This protein binds this small molecule.
Small molecule (SMILES): COCCCCc1c(C(=O)N(CC(C)C)[C@@H]2CNC[C@H](C(=O)N3CCOCC3)C2)nnn1-c1ccccc1

Binding-site contacts:
Ligand atom O33 contacts residue SER81 of chain 2.A at 2.9 Å (h-bond).
Ligand atom N9 contacts residue THR82 of chain 2.A at 2.7 Å (h-bond).
Ligand atom N20 contacts residue GLY225 of chain 2.A at 3.5 Å (h-bond).
Ligand atom O19 contacts residue ALA226 of chain 2.A at 3.5 Å.
Ligand atom C4 contacts residue THR15 of chain 2.A at 3.4 Å.
Ligand atom N28 contacts residue ASP223 of chain 2.A at 2.7 Å (salt-bridge).
Ligand atom C27 contacts residue ASP35 of chain 2.A at 3.1 Å.
Ligand atom C36 contacts residue LEU221 of chain 2.A at 3.4 Å (hydrophobic).
Ligand atom C16 contacts residue LEU118 of chain 2.A at 3.5 Å (hydrophobic).
Ligand atom O37 contacts residue ILE302 of chain 2.A at 3.6 Å.
Ligand atom C15 contacts residue LEU118 of chain 2.A at 3.3 Å (hydrophobic).
Ligand atom C29 contacts residue ASP35 of chain 2.A at 3.4 Å.
Ligand atom C27 contacts residue GLY225 of chain 2.A at 3.3 Å.
Ligand atom N10 contacts residue PGE1 of chain 2.E at 3.7 Å.
Ligand atom C3 contacts residue GLY225 of chain 2.A at 3.2 Å.
Ligand atom C36 contacts residue GLY37 of chain 2.A at 3.6 Å.
Ligand atom C27 contacts residue ASP223 of chain 2.A at 3.6 Å.
Ligand atom C32 contacts residue SER81 of chain 2.A at 3.5 Å.
Ligand atom C25 contacts residue GLY225 of chain 2.A at 3.7 Å.
Ligand atom C29 contacts residue ASP223 of chain 2.A at 3.4 Å.
Ligand atom C6 contacts residue GLY225 of chain 2.A at 3.4 Å.
Ligand atom C31 contacts residue SER81 of chain 2.A at 3.6 Å.
Ligand atom N10 contacts residue THR82 of chain 2.A at 3.5 Å (h-bond).
Ligand atom N28 contacts residue ASP35 of chain 2.A at 2.7 Å (salt-bridge).
Ligand atom C30 contacts residue ASP223 of chain 2.A at 3.5 Å.
Ligand atom O2 contacts residue TYR17 of chain 2.A at 3.1 Å (h-bond).
Ligand atom O19 contacts residue GLY225 of chain 2.A at 3.3 Å (h-bond).
Ligand atom C15 contacts residue GLN16 of chain 2.A at 3.2 Å.
Ligand atom C29 contacts residue GLY37 of chain 2.A at 3.5 Å.
Ligand atom O2 contacts residue GLN16 of chain 2.A at 3.6 Å.
Ligand atom O37 contacts residue THR306 of chain 2.A at 3.4 Å.
Ligand atom C16 contacts residue PRO115 of chain 2.A at 3.5 Å (hydrophobic).
Ligand atom C1 contacts residue THR224 of chain 2.A at 3.1 Å.
Ligand atom C6 contacts residue SER227 of chain 2.A at 3.5 Å.
Ligand atom C16 contacts residue ALA119 of chain 2.A at 3.5 Å (hydrophobic).
Ligand atom C18 contacts residue GLY225 of chain 2.A at 3.4 Å.
Ligand atom O33 contacts residue TYR80 of chain 2.A at 3.2 Å.
Ligand atom C23 contacts residue GLY225 of chain 2.A at 3.6 Å.
Ligand atom C5 contacts residue GLY225 of chain 2.A at 3.5 Å.
Ligand atom C13 contacts residue PGE1 of chain 2.E at 3.4 Å.

Sequence of chain 2.A:
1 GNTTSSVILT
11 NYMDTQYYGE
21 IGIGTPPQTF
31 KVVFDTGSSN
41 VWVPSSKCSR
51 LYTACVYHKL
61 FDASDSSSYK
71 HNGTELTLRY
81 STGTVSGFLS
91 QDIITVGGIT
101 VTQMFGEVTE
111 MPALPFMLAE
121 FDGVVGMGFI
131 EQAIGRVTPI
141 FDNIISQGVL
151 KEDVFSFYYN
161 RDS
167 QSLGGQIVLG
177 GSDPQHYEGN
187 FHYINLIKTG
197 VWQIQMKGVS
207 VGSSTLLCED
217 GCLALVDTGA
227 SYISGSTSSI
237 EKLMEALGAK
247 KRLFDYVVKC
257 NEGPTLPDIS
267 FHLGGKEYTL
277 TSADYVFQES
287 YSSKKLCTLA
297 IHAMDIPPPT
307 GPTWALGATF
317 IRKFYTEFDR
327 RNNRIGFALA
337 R